Sequence of chain 1.B:
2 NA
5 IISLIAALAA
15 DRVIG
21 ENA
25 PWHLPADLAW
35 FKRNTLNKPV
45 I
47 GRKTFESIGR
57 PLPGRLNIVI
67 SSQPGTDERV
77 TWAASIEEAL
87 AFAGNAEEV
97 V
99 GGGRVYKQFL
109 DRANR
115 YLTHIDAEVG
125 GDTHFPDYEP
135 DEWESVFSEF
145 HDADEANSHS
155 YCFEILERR

This protein binds this small molecule.
Small molecule (SMILES): CN(Cc1cnc2nc(N)nc(N)c2n1)c1ccc(C(=O)N[C@@H](CCC(=O)O)C(=O)O)cc1

Binding-site contacts:
Ligand atom CA contacts residue ARG56 of chain 1.B at 3.9 Å.
Ligand atom O1 contacts residue LYS36 of chain 1.B at 3.7 Å.
Ligand atom C4 contacts residue PHE35 of chain 1.B at 3.7 Å (hydrophobic).
Ligand atom O1 contacts residue PHE35 of chain 1.B at 3.4 Å.
Ligand atom NA2 contacts residue ALA10 of chain 1.B at 3.5 Å (h-bond).
Ligand atom C13 contacts residue ILE54 of chain 1.B at 3.8 Å (hydrophobic).
Ligand atom CT contacts residue ARG61 of chain 1.B at 3.4 Å.
Ligand atom CM contacts residue SER53 of chain 1.B at 3.2 Å.
Ligand atom C14 contacts residue ILE54 of chain 1.B at 3.9 Å (hydrophobic).
Ligand atom N1 contacts residue ALA11 of chain 1.B at 3.7 Å.
Ligand atom C2 contacts residue ALA10 of chain 1.B at 3.7 Å (hydrophobic).
Ligand atom NA4 contacts residue ILE9 of chain 1.B at 2.9 Å (h-bond).
Ligand atom O2 contacts residue LYS36 of chain 1.B at 3.2 Å (salt-bridge).
Ligand atom N8 contacts residue LEU32 of chain 1.B at 3.6 Å.
Ligand atom O2 contacts residue ARG61 of chain 1.B at 2.7 Å (salt-bridge).
Ligand atom N5 contacts residue MSE98 of chain 1.B at 3.5 Å.
Ligand atom C7 contacts residue LEU32 of chain 1.B at 3.8 Å (hydrophobic).
Ligand atom C12 contacts residue LEU58 of chain 1.B at 3.9 Å (hydrophobic).
Ligand atom C8A contacts residue ASP31 of chain 1.B at 3.6 Å.
Ligand atom N3 contacts residue ALA10 of chain 1.B at 3.4 Å.
Ligand atom NA2 contacts residue ASP31 of chain 1.B at 2.9 Å (salt-bridge).
Ligand atom O contacts residue ARG56 of chain 1.B at 3.2 Å (salt-bridge).
Ligand atom O1 contacts residue LEU58 of chain 1.B at 3.8 Å.
Ligand atom C11 contacts residue LEU32 of chain 1.B at 3.9 Å (hydrophobic).
Ligand atom N1 contacts residue ASP31 of chain 1.B at 2.8 Å (salt-bridge).
Ligand atom C2 contacts residue ASP31 of chain 1.B at 3.7 Å.
Ligand atom NA4 contacts residue PHE35 of chain 1.B at 3.9 Å.
Ligand atom N3 contacts residue ILE9 of chain 1.B at 3.6 Å.
Ligand atom NA4 contacts residue TYR104 of chain 1.B at 3.6 Å.
Ligand atom NA4 contacts residue MSE98 of chain 1.B at 3.2 Å (h-bond).
Ligand atom NA2 contacts residue THR117 of chain 1.B at 3.4 Å (h-bond).
Ligand atom C2 contacts residue ALA11 of chain 1.B at 3.7 Å (hydrophobic).
Ligand atom O1 contacts residue ARG61 of chain 1.B at 2.9 Å (salt-bridge).
Ligand atom N3 contacts residue PHE35 of chain 1.B at 3.7 Å.
Ligand atom NA2 contacts residue ALA11 of chain 1.B at 3.9 Å.
Ligand atom C4 contacts residue ILE9 of chain 1.B at 3.7 Å (hydrophobic).
Ligand atom N8 contacts residue ASP31 of chain 1.B at 3.5 Å (salt-bridge).
Ligand atom N3 contacts residue ALA11 of chain 1.B at 3.7 Å.
Ligand atom C4 contacts residue ALA10 of chain 1.B at 3.9 Å (hydrophobic).
Ligand atom CG contacts residue ARG56 of chain 1.B at 3.2 Å.